Sequence of chain 1.C:
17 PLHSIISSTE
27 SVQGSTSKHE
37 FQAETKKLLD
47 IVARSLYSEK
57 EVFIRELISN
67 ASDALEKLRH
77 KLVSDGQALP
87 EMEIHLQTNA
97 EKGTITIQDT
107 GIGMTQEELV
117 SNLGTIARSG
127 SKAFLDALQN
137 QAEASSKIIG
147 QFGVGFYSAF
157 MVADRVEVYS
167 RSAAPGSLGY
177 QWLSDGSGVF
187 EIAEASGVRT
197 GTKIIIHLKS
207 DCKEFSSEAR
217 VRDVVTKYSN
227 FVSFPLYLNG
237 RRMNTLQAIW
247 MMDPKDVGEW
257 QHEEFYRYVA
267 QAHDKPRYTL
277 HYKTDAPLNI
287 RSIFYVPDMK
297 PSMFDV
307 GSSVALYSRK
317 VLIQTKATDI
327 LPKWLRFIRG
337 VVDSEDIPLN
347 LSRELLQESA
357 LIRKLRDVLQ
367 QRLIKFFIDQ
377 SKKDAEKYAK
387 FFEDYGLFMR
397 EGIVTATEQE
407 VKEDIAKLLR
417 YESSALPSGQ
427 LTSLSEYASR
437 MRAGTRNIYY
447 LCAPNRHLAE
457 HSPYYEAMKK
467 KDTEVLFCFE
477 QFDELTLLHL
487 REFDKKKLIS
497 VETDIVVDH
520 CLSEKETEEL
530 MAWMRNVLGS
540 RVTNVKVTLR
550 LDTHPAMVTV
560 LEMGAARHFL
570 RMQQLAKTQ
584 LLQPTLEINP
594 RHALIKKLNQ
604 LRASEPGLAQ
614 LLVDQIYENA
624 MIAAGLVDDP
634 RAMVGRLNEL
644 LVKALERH

Binding-site contacts:
Ligand atom O2G contacts residue PHE148 of chain 1.C at 3.3 Å.
Ligand atom O1A contacts residue GLY149 of chain 1.C at 3.3 Å.
Ligand atom O3G contacts residue GLU62 of chain 1.C at 3.6 Å (salt-bridge).
Ligand atom C5' contacts residue K1 of chain 1.M at 3.4 Å.
Ligand atom O3' contacts residue GLY126 of chain 1.C at 3.6 Å.
Ligand atom O3G contacts residue GLY151 of chain 1.C at 3.5 Å.
Ligand atom O3' contacts residue SER125 of chain 1.C at 3.3 Å.
Ligand atom O1G contacts residue ARG349 of chain 1.C at 2.5 Å (salt-bridge).
Ligand atom N1 contacts residue THR198 of chain 1.C at 3.6 Å.
Ligand atom O1B contacts residue GLY146 of chain 1.C at 3.5 Å.
Ligand atom O2' contacts residue GLY126 of chain 1.C at 3.5 Å (h-bond).
Ligand atom PG contacts residue ARG349 of chain 1.C at 3.7 Å.
Ligand atom O2A contacts residue ASN66 of chain 1.C at 2.5 Å (h-bond).
Ligand atom O2B contacts residue GLY146 of chain 1.C at 3.5 Å.
Ligand atom PG contacts residue MG1 of chain 1.L at 3.4 Å.
Ligand atom O2A contacts residue MG1 of chain 1.L at 2.4 Å.
Ligand atom N3B contacts residue GLY149 of chain 1.C at 2.9 Å (h-bond).
Ligand atom O1A contacts residue PHE152 of chain 1.C at 2.8 Å (h-bond).
Ligand atom C4 contacts residue MET110 of chain 1.C at 3.5 Å (hydrophobic).
Ligand atom O1B contacts residue ASN66 of chain 1.C at 3.1 Å (h-bond).
Ligand atom O2G contacts residue GLY151 of chain 1.C at 3.2 Å (h-bond).
Ligand atom O4' contacts residue ASN118 of chain 1.C at 3.7 Å.
Ligand atom N3B contacts residue PHE148 of chain 1.C at 3.2 Å (h-bond).
Ligand atom PB contacts residue MG1 of chain 1.L at 3.5 Å.
Ligand atom N1 contacts residue ALA70 of chain 1.C at 3.4 Å.
Ligand atom N3B contacts residue GLN147 of chain 1.C at 3.3 Å (h-bond).
Ligand atom O1A contacts residue GLY151 of chain 1.C at 2.7 Å (h-bond).
Ligand atom O3A contacts residue GLY149 of chain 1.C at 3.3 Å.
Ligand atom N7 contacts residue ASN66 of chain 1.C at 3.5 Å (h-bond).
Ligand atom O2G contacts residue VAL150 of chain 1.C at 3.5 Å (h-bond).
Ligand atom N3B contacts residue GLY146 of chain 1.C at 3.4 Å.
Ligand atom O3G contacts residue MG1 of chain 1.L at 2.1 Å.
Ligand atom O1B contacts residue MG1 of chain 1.L at 2.1 Å.
Ligand atom O2G contacts residue GLY149 of chain 1.C at 3.3 Å (h-bond).
Ligand atom C8 contacts residue ASN66 of chain 1.C at 3.6 Å.
Ligand atom O1A contacts residue VAL150 of chain 1.C at 3.5 Å.
Ligand atom O2B contacts residue SER125 of chain 1.C at 3.3 Å.
Ligand atom O1G contacts residue GLY146 of chain 1.C at 3.3 Å.
Ligand atom O1G contacts residue GLN147 of chain 1.C at 3.4 Å (h-bond).
Ligand atom N3 contacts residue MET110 of chain 1.C at 3.3 Å (h-bond).

A protein and the small-molecule ligand that binds it are described below.
Small molecule (SMILES): Nc1ncnc2c1ncn2[C@@H]1O[C@H](CO[P](=O)(O)O[P](=O)(O)NP(=O)(O)O)[C@@H](O)[C@H]1O